This protein binds this small molecule.
Small molecule (SMILES): CC(=O)N[C@@H]1[C@@H](O)[C@H](O)[C@@H](CO)O[C@H]1O

Sequence of chain 1.A:
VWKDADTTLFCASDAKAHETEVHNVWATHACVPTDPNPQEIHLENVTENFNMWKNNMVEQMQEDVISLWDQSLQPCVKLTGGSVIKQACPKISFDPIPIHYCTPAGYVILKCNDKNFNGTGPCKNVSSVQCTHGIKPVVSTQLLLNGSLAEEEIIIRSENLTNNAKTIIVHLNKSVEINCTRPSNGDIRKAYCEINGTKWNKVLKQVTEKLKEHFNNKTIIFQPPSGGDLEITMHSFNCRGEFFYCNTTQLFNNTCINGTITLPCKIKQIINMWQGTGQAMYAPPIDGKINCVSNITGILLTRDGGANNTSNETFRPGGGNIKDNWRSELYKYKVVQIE

Binding-site contacts:
Ligand atom C7 contacts residue ASN160 of chain 1.A at 3.7 Å.
Ligand atom O5 contacts residue ASN160 of chain 1.A at 2.3 Å (h-bond).
Ligand atom C5 contacts residue THR162 of chain 1.A at 4.0 Å.
Ligand atom O5 contacts residue THR162 of chain 1.A at 4.0 Å.
Ligand atom C5 contacts residue ASN160 of chain 1.A at 3.6 Å.
Ligand atom O5 contacts residue ASN163 of chain 1.A at 3.2 Å.
Ligand atom N2 contacts residue ASN160 of chain 1.A at 2.9 Å (h-bond).
Ligand atom O7 contacts residue ASN160 of chain 1.A at 4.1 Å.
Ligand atom C3 contacts residue ASN160 of chain 1.A at 3.7 Å.
Ligand atom C6 contacts residue ASN163 of chain 1.A at 4.0 Å.
Ligand atom C2 contacts residue ASN160 of chain 1.A at 2.4 Å.
Ligand atom C4 contacts residue ASN160 of chain 1.A at 4.2 Å.
Ligand atom C6 contacts residue THR162 of chain 1.A at 3.9 Å.
Ligand atom C5 contacts residue ASN163 of chain 1.A at 4.2 Å.
Ligand atom C1 contacts residue ASN160 of chain 1.A at 1.4 Å.
Ligand atom C1 contacts residue THR162 of chain 1.A at 4.3 Å.
Ligand atom C1 contacts residue ASN163 of chain 1.A at 3.9 Å.
Ligand atom O6 contacts residue ASN163 of chain 1.A at 3.9 Å.